The small molecule below binds the protein below.
Small molecule (SMILES): N[C@@H](Cc1ccc(O)cc1)C(=O)O

Binding-site contacts:
Ligand atom CD1 contacts residue GLY157 of chain 9.B at 3.6 Å.
Ligand atom CE2 contacts residue ALA136 of chain 9.B at 3.7 Å (hydrophobic).
Ligand atom O contacts residue SER141 of chain 9.B at 2.4 Å (h-bond).
Ligand atom OXT contacts residue LEU1 of chain 9.BA at 0.0 Å (h-bond).
Ligand atom CG contacts residue LEU1 of chain 9.BA at 1.1 Å (hydrophobic).
Ligand atom OH contacts residue GLY158 of chain 9.B at 3.4 Å.
Ligand atom O contacts residue PRO138 of chain 9.B at 3.6 Å.
Ligand atom N contacts residue LEU1 of chain 9.BA at 0.0 Å (h-bond).
Ligand atom CB contacts residue GLU137 of chain 9.B at 3.6 Å.
Ligand atom CB contacts residue LEU1 of chain 9.BA at 0.7 Å (hydrophobic).
Ligand atom CE1 contacts residue GLY157 of chain 9.B at 3.7 Å.
Ligand atom C contacts residue HIS33 of chain 9.B at 3.7 Å.
Ligand atom CD2 contacts residue GLU137 of chain 9.B at 3.5 Å.
Ligand atom OXT contacts residue SER141 of chain 9.B at 2.3 Å (h-bond).
Ligand atom C contacts residue SER141 of chain 9.B at 1.7 Å.
Ligand atom CA contacts residue SER141 of chain 9.B at 2.5 Å.
Ligand atom CB contacts residue SER141 of chain 9.B at 2.8 Å.
Ligand atom N contacts residue SER156 of chain 9.B at 3.5 Å (h-bond).
Ligand atom N contacts residue GOL1 of chain 9.DA at 2.4 Å (h-bond).
Ligand atom OH contacts residue GLY160 of chain 9.B at 3.2 Å (h-bond).
Ligand atom CE1 contacts residue ALA136 of chain 9.B at 3.5 Å (hydrophobic).
Ligand atom CD2 contacts residue PRO138 of chain 9.B at 3.4 Å (hydrophobic).
Ligand atom CZ contacts residue ALA136 of chain 9.B at 3.2 Å (hydrophobic).
Ligand atom OH contacts residue LEU1 of chain 9.BA at 3.6 Å.
Ligand atom CD1 contacts residue LEU1 of chain 9.BA at 0.4 Å (hydrophobic).
Ligand atom O contacts residue LEU1 of chain 9.BA at 0.0 Å (h-bond).
Ligand atom OXT contacts residue HIS33 of chain 9.B at 2.7 Å (h-bond).
Ligand atom CE1 contacts residue LEU1 of chain 9.BA at 1.3 Å (hydrophobic).
Ligand atom CD2 contacts residue LEU1 of chain 9.BA at 1.9 Å (hydrophobic).
Ligand atom CZ contacts residue LEU1 of chain 9.BA at 2.2 Å (hydrophobic).
Ligand atom C contacts residue LEU1 of chain 9.BA at 0.0 Å (hydrophobic).
Ligand atom O contacts residue ASP140 of chain 9.B at 3.7 Å.
Ligand atom O contacts residue GLY139 of chain 9.B at 2.7 Å (h-bond).
Ligand atom N contacts residue SER141 of chain 9.B at 2.8 Å (h-bond).
Ligand atom CA contacts residue LEU1 of chain 9.BA at 0.1 Å (hydrophobic).
Ligand atom OH contacts residue SER159 of chain 9.B at 3.4 Å.
Ligand atom OH contacts residue ALA136 of chain 9.B at 3.3 Å (h-bond).
Ligand atom CE1 contacts residue GLY158 of chain 9.B at 3.6 Å.
Ligand atom CD1 contacts residue ALA136 of chain 9.B at 3.7 Å (hydrophobic).
Ligand atom CE2 contacts residue LEU1 of chain 9.BA at 2.4 Å (hydrophobic).

Sequence of chain 9.B:
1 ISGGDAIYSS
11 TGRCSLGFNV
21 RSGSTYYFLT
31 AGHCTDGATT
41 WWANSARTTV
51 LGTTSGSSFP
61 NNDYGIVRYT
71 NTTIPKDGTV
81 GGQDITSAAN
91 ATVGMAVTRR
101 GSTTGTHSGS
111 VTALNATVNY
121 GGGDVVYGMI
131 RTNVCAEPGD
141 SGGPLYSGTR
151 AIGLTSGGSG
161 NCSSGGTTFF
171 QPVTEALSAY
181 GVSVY